This protein binds this small molecule.
Small molecule (SMILES): OC[C@H]1O[C@H](O[C@H]2[C@H](O)[C@@H](O)[C@@H](O)O[C@@H]2CO)[C@H](O)[C@@H](O)[C@@H]1O

Binding-site contacts:
Ligand atom O2 contacts residue ASP65 of chain 1.A at 2.8 Å (salt-bridge).
Ligand atom O4 contacts residue TRP340 of chain 1.A at 3.7 Å.
Ligand atom C2 contacts residue ASP65 of chain 1.A at 3.5 Å.
Ligand atom C2 contacts residue LYS15 of chain 1.A at 3.8 Å.
Ligand atom C3 contacts residue TRP62 of chain 1.A at 3.4 Å (hydrophobic).
Ligand atom C6 contacts residue PRO154 of chain 1.A at 3.6 Å (hydrophobic).
Ligand atom O5 contacts residue ASP14 of chain 1.A at 3.9 Å.
Ligand atom O2 contacts residue GLU111 of chain 1.A at 2.8 Å (salt-bridge).
Ligand atom C5 contacts residue GLU153 of chain 1.A at 3.9 Å.
Ligand atom C1 contacts residue LYS15 of chain 1.A at 3.8 Å.
Ligand atom O2 contacts residue MET330 of chain 1.A at 3.8 Å.
Ligand atom C4 contacts residue TRP340 of chain 1.A at 3.5 Å (hydrophobic).
Ligand atom O6 contacts residue TYR155 of chain 1.A at 3.2 Å (h-bond).
Ligand atom C4 contacts residue TYR155 of chain 1.A at 3.9 Å (hydrophobic).
Ligand atom C6 contacts residue TRP340 of chain 1.A at 3.6 Å (hydrophobic).
Ligand atom O3 contacts residue TRP62 of chain 1.A at 2.9 Å (h-bond).
Ligand atom C2 contacts residue GLU111 of chain 1.A at 3.4 Å.
Ligand atom O6 contacts residue PRO154 of chain 1.A at 3.1 Å.
Ligand atom O3 contacts residue ASP65 of chain 1.A at 2.8 Å (salt-bridge).
Ligand atom O5 contacts residue TYR155 of chain 1.A at 3.3 Å.
Ligand atom O2 contacts residue ALA63 of chain 1.A at 3.4 Å.
Ligand atom C6 contacts residue TYR155 of chain 1.A at 3.8 Å (hydrophobic).
Ligand atom O4 contacts residue ARG66 of chain 1.A at 2.8 Å (salt-bridge).
Ligand atom O3 contacts residue GLU111 of chain 1.A at 3.6 Å.
Ligand atom C4 contacts residue ARG66 of chain 1.A at 3.9 Å.
Ligand atom C1 contacts residue ASP14 of chain 1.A at 3.5 Å.
Ligand atom O6 contacts residue PHE156 of chain 1.A at 3.8 Å.
Ligand atom C2 contacts residue TRP230 of chain 1.A at 3.8 Å (hydrophobic).
Ligand atom O3 contacts residue ALA63 of chain 1.A at 3.3 Å.
Ligand atom O2 contacts residue TRP62 of chain 1.A at 3.3 Å (h-bond).
Ligand atom C1 contacts residue TRP230 of chain 1.A at 3.6 Å (hydrophobic).
Ligand atom C1 contacts residue TYR155 of chain 1.A at 3.4 Å (hydrophobic).
Ligand atom C3 contacts residue ASP65 of chain 1.A at 3.7 Å.
Ligand atom O3 contacts residue ARG66 of chain 1.A at 2.8 Å (salt-bridge).
Ligand atom C2 contacts residue TRP62 of chain 1.A at 3.9 Å (hydrophobic).
Ligand atom O2 contacts residue LYS15 of chain 1.A at 2.7 Å (salt-bridge).
Ligand atom O1 contacts residue LYS15 of chain 1.A at 2.9 Å (salt-bridge).
Ligand atom C6 contacts residue GLU153 of chain 1.A at 3.2 Å.
Ligand atom O1 contacts residue ASP14 of chain 1.A at 2.7 Å (salt-bridge).
Ligand atom O6 contacts residue GLU153 of chain 1.A at 2.5 Å (salt-bridge).

Sequence of chain 1.A:
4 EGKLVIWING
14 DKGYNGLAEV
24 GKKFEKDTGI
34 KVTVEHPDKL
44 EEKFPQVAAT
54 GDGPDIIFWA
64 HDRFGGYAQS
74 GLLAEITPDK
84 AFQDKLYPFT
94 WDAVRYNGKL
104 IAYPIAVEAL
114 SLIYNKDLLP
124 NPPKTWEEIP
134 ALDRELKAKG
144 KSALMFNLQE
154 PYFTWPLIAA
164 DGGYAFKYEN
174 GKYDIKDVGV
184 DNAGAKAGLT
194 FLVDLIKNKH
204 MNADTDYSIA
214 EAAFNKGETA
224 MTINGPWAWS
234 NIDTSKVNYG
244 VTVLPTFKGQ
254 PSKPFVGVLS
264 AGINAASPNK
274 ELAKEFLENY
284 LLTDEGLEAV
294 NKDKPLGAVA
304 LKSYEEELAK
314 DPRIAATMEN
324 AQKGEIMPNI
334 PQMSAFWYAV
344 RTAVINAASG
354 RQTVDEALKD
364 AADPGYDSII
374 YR